This protein binds this small molecule.
Small molecule (SMILES): CC(C)[C@H](NC(=O)[C@H](CCCN=C(N)N)NC(=O)[C@@H](N)CCC(=O)O)C(=O)N[C@H](C=O)CCCCN

Binding-site contacts:
Ligand atom CG2 contacts residue PHE76 of chain 15.B at 3.8 Å (hydrophobic).

Sequence of chain 15.B:
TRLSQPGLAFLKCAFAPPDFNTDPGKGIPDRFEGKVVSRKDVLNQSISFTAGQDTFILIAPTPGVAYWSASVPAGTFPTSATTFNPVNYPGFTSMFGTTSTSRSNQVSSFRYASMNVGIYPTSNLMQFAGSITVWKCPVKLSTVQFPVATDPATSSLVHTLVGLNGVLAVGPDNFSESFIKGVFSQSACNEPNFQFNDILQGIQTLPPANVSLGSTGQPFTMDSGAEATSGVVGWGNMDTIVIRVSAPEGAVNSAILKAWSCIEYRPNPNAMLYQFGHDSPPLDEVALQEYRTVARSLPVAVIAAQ